A small-molecule ligand and the protein it binds are described below.
Small molecule (SMILES): CO[P](=O)(O)O[C@H]1[C@@H](O)[C@H](n2ccc(=O)[nH]c2=O)O[C@@H]1COP(=O)(O)O

Sequence of chain 1.I:
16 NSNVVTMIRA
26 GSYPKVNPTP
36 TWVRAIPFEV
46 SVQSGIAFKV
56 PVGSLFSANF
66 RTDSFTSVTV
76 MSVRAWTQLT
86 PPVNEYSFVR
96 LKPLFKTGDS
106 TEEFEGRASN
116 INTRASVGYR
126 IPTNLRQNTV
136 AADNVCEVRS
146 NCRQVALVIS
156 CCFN

Sequence of chain 2.M:
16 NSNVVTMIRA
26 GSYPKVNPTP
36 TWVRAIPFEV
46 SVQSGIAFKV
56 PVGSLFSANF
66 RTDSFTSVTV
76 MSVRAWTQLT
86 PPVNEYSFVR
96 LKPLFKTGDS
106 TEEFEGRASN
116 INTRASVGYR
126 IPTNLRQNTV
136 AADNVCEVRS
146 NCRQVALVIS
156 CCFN

Binding-site contacts:
Ligand atom C2 contacts residue ASN16 of chain 1.I at 3.1 Å.
Ligand atom C2 contacts residue ARG125 of chain 2.M at 4.1 Å.
Ligand atom P contacts residue ARG125 of chain 2.M at 4.2 Å.
Ligand atom O2 contacts residue ASN16 of chain 1.I at 3.2 Å (h-bond).
Ligand atom OP1 contacts residue ARG131 of chain 2.M at 3.8 Å.
Ligand atom N1 contacts residue ASN16 of chain 1.I at 4.4 Å.
Ligand atom OP2 contacts residue ARG131 of chain 2.M at 4.5 Å.
Ligand atom P contacts residue ARG131 of chain 2.M at 4.1 Å.
Ligand atom C5 contacts residue ARG125 of chain 2.M at 3.6 Å.
Ligand atom OP3 contacts residue ARG125 of chain 2.M at 3.2 Å.
Ligand atom C5' contacts residue ARG125 of chain 2.M at 4.5 Å.
Ligand atom C4 contacts residue ASN16 of chain 1.I at 3.1 Å.
Ligand atom OP1 contacts residue ARG125 of chain 2.M at 3.6 Å (salt-bridge).
Ligand atom OP3 contacts residue ARG131 of chain 2.M at 3.9 Å.
Ligand atom O5' contacts residue ARG131 of chain 2.M at 3.2 Å (salt-bridge).
Ligand atom C6 contacts residue ARG125 of chain 2.M at 3.6 Å.
Ligand atom C5' contacts residue MET76 of chain 2.M at 4.4 Å (hydrophobic).
Ligand atom C4 contacts residue ARG125 of chain 2.M at 3.8 Å.
Ligand atom O5' contacts residue ARG125 of chain 2.M at 4.2 Å.
Ligand atom N3 contacts residue ARG125 of chain 2.M at 4.1 Å.
Ligand atom O4 contacts residue SER17 of chain 1.I at 3.2 Å.
Ligand atom C5 contacts residue ASN16 of chain 1.I at 4.4 Å.
Ligand atom N3 contacts residue ASN16 of chain 1.I at 2.3 Å (h-bond).
Ligand atom O4 contacts residue ARG125 of chain 2.M at 3.8 Å.
Ligand atom C5' contacts residue ARG131 of chain 2.M at 3.7 Å.
Ligand atom OP2 contacts residue SER77 of chain 2.M at 4.2 Å.
Ligand atom C4 contacts residue SER17 of chain 1.I at 4.2 Å.
Ligand atom N1 contacts residue ARG125 of chain 2.M at 4.2 Å.
Ligand atom O4 contacts residue ASN16 of chain 1.I at 3.1 Å (h-bond).
Ligand atom OP1 contacts residue ILE23 of chain 1.I at 4.4 Å.
Ligand atom C3' contacts residue ARG125 of chain 2.M at 4.2 Å.
Ligand atom C2' contacts residue ARG125 of chain 2.M at 4.4 Å.